Sequence of chain 1.A:
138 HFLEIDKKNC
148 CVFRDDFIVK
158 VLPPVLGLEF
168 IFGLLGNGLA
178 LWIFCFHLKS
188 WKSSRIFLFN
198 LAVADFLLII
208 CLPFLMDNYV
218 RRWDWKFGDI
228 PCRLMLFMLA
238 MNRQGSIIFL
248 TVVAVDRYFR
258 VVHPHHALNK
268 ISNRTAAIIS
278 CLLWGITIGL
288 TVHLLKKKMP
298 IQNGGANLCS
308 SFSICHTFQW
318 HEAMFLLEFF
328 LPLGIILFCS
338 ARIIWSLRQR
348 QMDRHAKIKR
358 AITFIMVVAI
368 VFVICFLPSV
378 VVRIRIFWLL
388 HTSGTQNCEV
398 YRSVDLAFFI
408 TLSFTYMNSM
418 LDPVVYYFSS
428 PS

This protein binds this small molecule.
Small molecule (SMILES): CC(=O)N[C@@H]1[C@@H](O)[C@H](O)[C@@H](CO)O[C@H]1O

Binding-site contacts:
Ligand atom C8 contacts residue LYS144 of chain 1.A at 3.2 Å.
Ligand atom C2 contacts residue ASN146 of chain 1.A at 2.5 Å.
Ligand atom C5 contacts residue ASN146 of chain 1.A at 3.7 Å.
Ligand atom O5 contacts residue ASN146 of chain 1.A at 2.4 Å (h-bond).
Ligand atom N2 contacts residue ASN146 of chain 1.A at 2.9 Å (h-bond).
Ligand atom C4 contacts residue ASN146 of chain 1.A at 4.2 Å.
Ligand atom C7 contacts residue ASN146 of chain 1.A at 3.2 Å.
Ligand atom O7 contacts residue ASN146 of chain 1.A at 3.2 Å (h-bond).
Ligand atom C1 contacts residue ASN146 of chain 1.A at 1.4 Å.
Ligand atom C3 contacts residue ASN146 of chain 1.A at 3.8 Å.
Ligand atom C8 contacts residue ASN146 of chain 1.A at 3.9 Å.
Ligand atom C8 contacts residue LYS145 of chain 1.A at 3.8 Å.